Sequence of chain 10.I:
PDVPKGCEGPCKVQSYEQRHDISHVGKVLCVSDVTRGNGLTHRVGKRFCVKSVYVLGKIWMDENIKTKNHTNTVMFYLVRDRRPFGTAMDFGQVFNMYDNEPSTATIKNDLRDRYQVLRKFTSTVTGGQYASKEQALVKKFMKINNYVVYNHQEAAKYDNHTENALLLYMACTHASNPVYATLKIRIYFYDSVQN

A small-molecule ligand and the protein it binds are described below.
Small molecule (SMILES): Nc1ccn([C@H]2C[C@H](O[P](=O)(O)OC[C@H]3O[C@@H](n4cnc5c(N)ncnc54)C[C@@H]3O[P](=O)(O)OC[C@H]3O[C@@H](n4ccc(N)nc4=O)C[C@@H]3O)[C@@H](CO[P](=O)(O)O[C@H]3C[C@H](n4ccc(N)nc4=O)O[C@@H]3CO[P](=O)(O)O[C@H]3C[C@H](n4cnc5c(N)ncnc54)O[C@@H]3CO[P](=O)(O)O[C@H]3C[C@H](n4cnc5c(N)ncnc54)O[C@@H]3CO[P](=O)(O)O[C@H]3C[C@H](n4ccc(N)nc4=O)O[C@@H]3COP(=O)=O)O2)c(=O)n1

Sequence of chain 10.U:
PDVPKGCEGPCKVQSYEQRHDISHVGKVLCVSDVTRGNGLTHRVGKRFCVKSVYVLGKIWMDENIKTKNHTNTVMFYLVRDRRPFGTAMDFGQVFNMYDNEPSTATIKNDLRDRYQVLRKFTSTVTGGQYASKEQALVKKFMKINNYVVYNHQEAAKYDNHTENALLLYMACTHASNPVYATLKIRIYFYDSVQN

Sequence of chain 10.G:
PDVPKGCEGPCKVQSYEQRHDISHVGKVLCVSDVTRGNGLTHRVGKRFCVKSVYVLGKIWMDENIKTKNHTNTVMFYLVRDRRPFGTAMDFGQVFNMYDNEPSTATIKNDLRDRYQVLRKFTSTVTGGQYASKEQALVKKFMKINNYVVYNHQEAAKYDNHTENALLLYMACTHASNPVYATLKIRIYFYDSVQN

Binding-site contacts:
Ligand atom C3' contacts residue TYR188 of chain 10.I at 3.2 Å (hydrophobic).
Ligand atom OP1 contacts residue VAL117 of chain 10.G at 3.6 Å.
Ligand atom O3' contacts residue TYR188 of chain 10.I at 3.0 Å (h-bond).
Ligand atom OP2 contacts residue ASN195 of chain 10.U at 3.5 Å.
Ligand atom C4' contacts residue VAL117 of chain 10.G at 3.6 Å (hydrophobic).
Ligand atom C4' contacts residue ARG82 of chain 10.G at 3.6 Å.
Ligand atom C5 contacts residue TYR190 of chain 10.I at 3.6 Å (hydrophobic).
Ligand atom O4' contacts residue GLN116 of chain 10.G at 3.4 Å.
Ligand atom OP1 contacts residue ASP113 of chain 10.G at 2.9 Å (salt-bridge).
Ligand atom N7 contacts residue PHE141 of chain 10.I at 3.4 Å.
Ligand atom OP1 contacts residue ARG112 of chain 10.G at 2.9 Å (salt-bridge).
Ligand atom OP2 contacts residue TYR54 of chain 10.I at 2.8 Å (h-bond).
Ligand atom O3' contacts residue ARG47 of chain 10.U at 3.4 Å (salt-bridge).
Ligand atom O5' contacts residue ARG112 of chain 10.G at 3.3 Å.
Ligand atom OP1 contacts residue ARG47 of chain 10.U at 3.3 Å (salt-bridge).
Ligand atom N1 contacts residue PHE141 of chain 10.I at 3.6 Å.
Ligand atom P contacts residue TYR188 of chain 10.I at 3.4 Å.
Ligand atom O2 contacts residue TYR188 of chain 10.I at 3.1 Å.
Ligand atom C5' contacts residue ASP113 of chain 10.G at 3.5 Å.
Ligand atom C2' contacts residue TYR188 of chain 10.I at 3.1 Å (hydrophobic).
Ligand atom C6 contacts residue PHE141 of chain 10.I at 3.5 Å (hydrophobic).
Ligand atom N4 contacts residue LYS51 of chain 10.I at 3.5 Å.
Ligand atom OP2 contacts residue ARG186 of chain 10.I at 2.9 Å (salt-bridge).
Ligand atom C5' contacts residue ARG47 of chain 10.U at 3.4 Å.
Ligand atom OP1 contacts residue ARG82 of chain 10.G at 3.6 Å.
Ligand atom N4 contacts residue SER52 of chain 10.I at 3.5 Å (h-bond).
Ligand atom OP1 contacts residue ARG119 of chain 10.G at 3.5 Å.
Ligand atom N6 contacts residue PHE141 of chain 10.I at 3.5 Å.
Ligand atom O3' contacts residue ARG119 of chain 10.G at 3.6 Å.
Ligand atom O3' contacts residue ARG82 of chain 10.G at 3.1 Å (salt-bridge).
Ligand atom OP2 contacts residue ASN195 of chain 10.U at 2.8 Å (h-bond).
Ligand atom C5' contacts residue ARG112 of chain 10.G at 3.6 Å.
Ligand atom C4 contacts residue PHE141 of chain 10.I at 3.5 Å (hydrophobic).
Ligand atom OP1 contacts residue LYS120 of chain 10.G at 2.9 Å (salt-bridge).
Ligand atom OP2 contacts residue TYR188 of chain 10.I at 2.7 Å (h-bond).
Ligand atom C2' contacts residue CYS11 of chain 10.I at 3.6 Å (hydrophobic).
Ligand atom O3' contacts residue ASP113 of chain 10.G at 3.6 Å.
Ligand atom O4' contacts residue ARG80 of chain 10.G at 3.2 Å (salt-bridge).
Ligand atom C5 contacts residue PHE141 of chain 10.I at 3.4 Å (hydrophobic).
Ligand atom OP2 contacts residue LYS120 of chain 10.G at 2.9 Å (salt-bridge).